This small molecule binds to this protein.
Small molecule (SMILES): O=P(O)(O)OC[C@@H](O)[C@@H](O)[C@H](O)[C@@H](O)CO

Binding-site contacts:
Ligand atom C5 contacts residue GLY119 of chain 1.B at 3.8 Å.
Ligand atom O4 contacts residue GLY120 of chain 1.B at 4.0 Å.
Ligand atom O3P contacts residue VAL192 of chain 1.B at 2.8 Å (h-bond).
Ligand atom O3 contacts residue GLU162 of chain 1.B at 2.7 Å (salt-bridge).
Ligand atom O1P contacts residue LYS526 of chain 1.B at 3.6 Å.
Ligand atom O2 contacts residue HIS363 of chain 1.B at 3.0 Å (h-bond).
Ligand atom C4 contacts residue SER270 of chain 1.B at 3.7 Å.
Ligand atom O5 contacts residue LYS526 of chain 1.B at 3.0 Å (salt-bridge).
Ligand atom O3P contacts residue SER191 of chain 1.B at 3.5 Å.
Ligand atom O1 contacts residue SER270 of chain 1.B at 3.1 Å (h-bond).
Ligand atom O2P contacts residue ALA196 of chain 1.B at 3.7 Å.
Ligand atom O1P contacts residue VAL192 of chain 1.B at 3.2 Å (h-bond).
Ligand atom O2P contacts residue VAL192 of chain 1.B at 3.8 Å.
Ligand atom C5 contacts residue GLU165 of chain 1.B at 3.4 Å.
Ligand atom O1P contacts residue GLY193 of chain 1.B at 2.9 Å (h-bond).
Ligand atom O1P contacts residue SER191 of chain 1.B at 3.6 Å (h-bond).
Ligand atom O6 contacts residue LYS526 of chain 1.B at 3.0 Å (salt-bridge).
Ligand atom O1 contacts residue ARG271 of chain 1.B at 2.9 Å (salt-bridge).
Ligand atom C1 contacts residue SER270 of chain 1.B at 3.0 Å.
Ligand atom O2 contacts residue GLU162 of chain 1.B at 3.4 Å (salt-bridge).
Ligand atom P contacts residue VAL192 of chain 1.B at 3.4 Å.
Ligand atom O5 contacts residue GLU165 of chain 1.B at 2.6 Å (salt-bridge).
Ligand atom P contacts residue SER122 of chain 1.B at 4.0 Å.
Ligand atom C6 contacts residue GLY119 of chain 1.B at 3.3 Å.
Ligand atom O4 contacts residue SER270 of chain 1.B at 3.9 Å.
Ligand atom O2P contacts residue SER191 of chain 1.B at 2.4 Å (h-bond).
Ligand atom C1 contacts residue ARG271 of chain 1.B at 3.5 Å.
Ligand atom O1 contacts residue SER269 of chain 1.B at 3.5 Å.
Ligand atom P contacts residue SER191 of chain 1.B at 3.4 Å.
Ligand atom C5 contacts residue GLY120 of chain 1.B at 4.0 Å.
Ligand atom C6 contacts residue GLU165 of chain 1.B at 3.7 Å.
Ligand atom O4 contacts residue SER122 of chain 1.B at 4.0 Å.
Ligand atom O4 contacts residue THR121 of chain 1.B at 3.0 Å (h-bond).
Ligand atom O3 contacts residue THR121 of chain 1.B at 3.9 Å.
Ligand atom O3P contacts residue SER122 of chain 1.B at 2.5 Å (h-bond).
Ligand atom C6 contacts residue LYS526 of chain 1.B at 3.9 Å.
Ligand atom C3 contacts residue GLU162 of chain 1.B at 3.5 Å.
Ligand atom O3 contacts residue GLY120 of chain 1.B at 3.6 Å.
Ligand atom C5 contacts residue LYS526 of chain 1.B at 3.9 Å.
Ligand atom P contacts residue LYS526 of chain 1.B at 3.9 Å.

Sequence of chain 1.B:
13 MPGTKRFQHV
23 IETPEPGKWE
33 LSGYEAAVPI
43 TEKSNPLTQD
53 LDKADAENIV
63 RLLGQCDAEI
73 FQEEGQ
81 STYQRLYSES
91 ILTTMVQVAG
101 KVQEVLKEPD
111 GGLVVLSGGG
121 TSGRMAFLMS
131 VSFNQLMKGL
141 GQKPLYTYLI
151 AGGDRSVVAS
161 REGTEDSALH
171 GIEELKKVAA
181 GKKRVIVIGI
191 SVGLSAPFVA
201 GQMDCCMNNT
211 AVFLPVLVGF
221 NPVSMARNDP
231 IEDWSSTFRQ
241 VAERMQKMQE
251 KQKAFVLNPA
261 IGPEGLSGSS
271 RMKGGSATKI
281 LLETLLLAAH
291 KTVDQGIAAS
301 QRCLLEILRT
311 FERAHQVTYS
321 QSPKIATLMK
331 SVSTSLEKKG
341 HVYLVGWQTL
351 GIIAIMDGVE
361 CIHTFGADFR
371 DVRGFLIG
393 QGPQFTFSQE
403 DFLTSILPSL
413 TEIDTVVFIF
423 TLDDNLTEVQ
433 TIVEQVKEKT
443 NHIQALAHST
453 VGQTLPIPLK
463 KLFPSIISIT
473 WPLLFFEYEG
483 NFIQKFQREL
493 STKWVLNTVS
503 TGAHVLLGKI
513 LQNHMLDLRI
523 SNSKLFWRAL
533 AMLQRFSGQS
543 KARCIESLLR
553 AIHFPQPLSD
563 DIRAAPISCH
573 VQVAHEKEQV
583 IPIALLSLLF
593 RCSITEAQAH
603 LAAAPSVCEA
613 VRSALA